Binding-site contacts:
Ligand atom C07 contacts residue MET32 of chain 1.A at 4.4 Å (hydrophobic).
Ligand atom C28 contacts residue PHE66 of chain 1.A at 3.8 Å (hydrophobic).
Ligand atom N06 contacts residue MET32 of chain 1.A at 4.3 Å.
Ligand atom C37 contacts residue ILE79 of chain 1.A at 4.0 Å (hydrophobic).
Ligand atom C26 contacts residue PHE66 of chain 1.A at 4.4 Å (hydrophobic).
Ligand atom C34 contacts residue PHE66 of chain 1.A at 4.2 Å (hydrophobic).
Ligand atom O06 contacts residue ILE79 of chain 1.A at 3.2 Å.
Ligand atom C33 contacts residue SER69 of chain 1.A at 4.2 Å.
Ligand atom O03 contacts residue PHE66 of chain 1.A at 3.4 Å.
Ligand atom O03 contacts residue ILE33 of chain 1.A at 3.4 Å.
Ligand atom C36 contacts residue PHE66 of chain 1.A at 4.3 Å (hydrophobic).
Ligand atom C27 contacts residue ASP70 of chain 1.A at 4.4 Å.
Ligand atom C34 contacts residue MET32 of chain 1.A at 3.5 Å (hydrophobic).
Ligand atom C04 contacts residue PHE66 of chain 1.A at 3.7 Å (hydrophobic).
Ligand atom C35 contacts residue PHE66 of chain 1.A at 3.6 Å (hydrophobic).
Ligand atom C04 contacts residue MET32 of chain 1.A at 3.8 Å (hydrophobic).
Ligand atom C36 contacts residue ILE79 of chain 1.A at 4.1 Å (hydrophobic).
Ligand atom N04 contacts residue PHE66 of chain 1.A at 4.0 Å.
Ligand atom O02 contacts residue ASN30 of chain 1.A at 4.1 Å.
Ligand atom C29 contacts residue PHE66 of chain 1.A at 3.7 Å (hydrophobic).
Ligand atom C03 contacts residue MET32 of chain 1.A at 4.5 Å (hydrophobic).
Ligand atom C05 contacts residue PHE66 of chain 1.A at 4.5 Å (hydrophobic).
Ligand atom C02 contacts residue MET32 of chain 1.A at 3.8 Å (hydrophobic).
Ligand atom C06 contacts residue MET32 of chain 1.A at 3.5 Å (hydrophobic).
Ligand atom C11 contacts residue MET32 of chain 1.A at 4.1 Å (hydrophobic).
Ligand atom C36 contacts residue GLU81 of chain 1.A at 4.4 Å.
Ligand atom C35 contacts residue LEU36 of chain 1.A at 4.0 Å (hydrophobic).
Ligand atom C29 contacts residue ILE33 of chain 1.A at 4.4 Å (hydrophobic).
Ligand atom C05 contacts residue MET32 of chain 1.A at 4.3 Å (hydrophobic).

The protein below binds the small molecule below.
Small molecule (SMILES): C[C@H](C[C@@H](C[C@H](C[C@@H](C[C@@H](CCN1CCCC1=O)N1CCCC1=O)N1CCCC1=O)N1CCCC1=O)N1CCCC1=O)N1CCCC1=O

Sequence of chain 1.A:
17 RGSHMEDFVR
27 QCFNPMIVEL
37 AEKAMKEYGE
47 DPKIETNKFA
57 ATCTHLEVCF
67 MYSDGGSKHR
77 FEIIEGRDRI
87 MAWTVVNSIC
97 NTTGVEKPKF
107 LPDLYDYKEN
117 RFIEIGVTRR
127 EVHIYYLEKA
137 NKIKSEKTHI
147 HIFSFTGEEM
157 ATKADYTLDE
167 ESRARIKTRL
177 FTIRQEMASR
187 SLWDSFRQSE